A protein and the small-molecule ligand that binds it are described below.
Small molecule (SMILES): N[C@@H](CO)C(=O)N[C@@H](CC1=CN=C2CC=CC=C12)C(=O)N1CCC[C@H]1C(=O)N[C@H](C=O)CC1=CN=C2C=CC=CC12

Sequence of chain 1.E:
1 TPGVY

Sequence of chain 1.C:
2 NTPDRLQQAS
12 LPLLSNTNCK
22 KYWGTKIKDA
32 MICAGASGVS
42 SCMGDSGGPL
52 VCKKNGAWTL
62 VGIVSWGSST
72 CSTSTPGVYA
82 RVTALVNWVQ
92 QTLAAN

Sequence of chain 1.B:
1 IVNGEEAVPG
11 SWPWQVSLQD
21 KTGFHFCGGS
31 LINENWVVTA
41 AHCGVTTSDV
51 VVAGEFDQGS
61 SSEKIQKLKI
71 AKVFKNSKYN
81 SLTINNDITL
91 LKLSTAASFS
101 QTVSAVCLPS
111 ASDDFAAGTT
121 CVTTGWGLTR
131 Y

Binding-site contacts:
Ligand atom CB contacts residue VAL4 of chain 1.E at 2.0 Å (hydrophobic).
Ligand atom CZ2 contacts residue TYR5 of chain 1.E at 1.1 Å (hydrophobic).
Ligand atom CD contacts residue VAL4 of chain 1.E at 1.1 Å (hydrophobic).
Ligand atom N contacts residue GLY3 of chain 1.E at 0.8 Å.
Ligand atom O contacts residue TYR5 of chain 1.E at 1.3 Å (h-bond).
Ligand atom O contacts residue GLY3 of chain 1.E at 1.5 Å (h-bond).
Ligand atom C contacts residue TYR5 of chain 1.E at 1.6 Å (hydrophobic).
Ligand atom C contacts residue VAL4 of chain 1.E at 1.2 Å (hydrophobic).
Ligand atom CD2 contacts residue TYR5 of chain 1.E at 0.6 Å (hydrophobic).
Ligand atom CA contacts residue VAL4 of chain 1.E at 0.9 Å (hydrophobic).
Ligand atom CB contacts residue PRO2 of chain 1.E at 1.4 Å (hydrophobic).
Ligand atom C contacts residue GLY3 of chain 1.E at 1.6 Å.
Ligand atom C contacts residue SER47 of chain 1.C at 1.3 Å.
Ligand atom C contacts residue VAL4 of chain 1.E at 0.7 Å (hydrophobic).
Ligand atom O contacts residue VAL4 of chain 1.E at 1.5 Å.
Ligand atom C contacts residue GLY3 of chain 1.E at 1.2 Å.
Ligand atom CA contacts residue VAL4 of chain 1.E at 1.5 Å (hydrophobic).
Ligand atom OG contacts residue PRO2 of chain 1.E at 1.9 Å.
Ligand atom CD1 contacts residue TYR5 of chain 1.E at 0.5 Å (hydrophobic).
Ligand atom N contacts residue PRO2 of chain 1.E at 1.1 Å (h-bond).
Ligand atom CH2 contacts residue TYR5 of chain 1.E at 2.0 Å (hydrophobic).
Ligand atom CA contacts residue PRO2 of chain 1.E at 0.9 Å (hydrophobic).
Ligand atom N contacts residue TYR5 of chain 1.E at 1.0 Å (h-bond).
Ligand atom CG contacts residue TYR5 of chain 1.E at 0.5 Å (hydrophobic).
Ligand atom N contacts residue VAL4 of chain 1.E at 0.8 Å.
Ligand atom O contacts residue VAL4 of chain 1.E at 1.2 Å (h-bond).
Ligand atom CA contacts residue TYR5 of chain 1.E at 1.0 Å (hydrophobic).
Ligand atom CA contacts residue TYR5 of chain 1.E at 2.0 Å (hydrophobic).
Ligand atom CG contacts residue VAL4 of chain 1.E at 1.3 Å (hydrophobic).
Ligand atom N contacts residue VAL4 of chain 1.E at 1.9 Å (h-bond).
Ligand atom C contacts residue TYR5 of chain 1.E at 0.7 Å (hydrophobic).
Ligand atom CA contacts residue GLY3 of chain 1.E at 1.3 Å.
Ligand atom C contacts residue PRO2 of chain 1.E at 1.9 Å (hydrophobic).
Ligand atom CB contacts residue TYR5 of chain 1.E at 0.9 Å (hydrophobic).
Ligand atom CE2 contacts residue TYR5 of chain 1.E at 0.7 Å (hydrophobic).
Ligand atom CE3 contacts residue TYR5 of chain 1.E at 1.6 Å (hydrophobic).
Ligand atom CA contacts residue GLY3 of chain 1.E at 1.2 Å.
Ligand atom O contacts residue TYR5 of chain 1.E at 1.5 Å (h-bond).
Ligand atom NE1 contacts residue TYR5 of chain 1.E at 0.5 Å.
Ligand atom CB contacts residue VAL4 of chain 1.E at 0.6 Å (hydrophobic).